A small-molecule ligand and the protein it binds are described below.
Small molecule (SMILES): Cc1cc(CCCCCOc2ccc(C3=NCCO3)cc2)on1

Sequence of chain 2.A:
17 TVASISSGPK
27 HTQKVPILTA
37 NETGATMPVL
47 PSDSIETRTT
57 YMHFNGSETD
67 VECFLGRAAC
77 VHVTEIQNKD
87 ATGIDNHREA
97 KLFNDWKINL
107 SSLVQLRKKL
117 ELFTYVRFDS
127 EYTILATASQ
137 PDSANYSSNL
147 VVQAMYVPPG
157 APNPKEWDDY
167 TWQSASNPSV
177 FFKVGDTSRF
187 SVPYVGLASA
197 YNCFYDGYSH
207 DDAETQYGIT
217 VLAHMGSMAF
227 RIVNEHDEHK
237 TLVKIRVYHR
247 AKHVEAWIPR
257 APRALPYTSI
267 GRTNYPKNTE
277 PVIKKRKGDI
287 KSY

Sequence of chain 2.C:
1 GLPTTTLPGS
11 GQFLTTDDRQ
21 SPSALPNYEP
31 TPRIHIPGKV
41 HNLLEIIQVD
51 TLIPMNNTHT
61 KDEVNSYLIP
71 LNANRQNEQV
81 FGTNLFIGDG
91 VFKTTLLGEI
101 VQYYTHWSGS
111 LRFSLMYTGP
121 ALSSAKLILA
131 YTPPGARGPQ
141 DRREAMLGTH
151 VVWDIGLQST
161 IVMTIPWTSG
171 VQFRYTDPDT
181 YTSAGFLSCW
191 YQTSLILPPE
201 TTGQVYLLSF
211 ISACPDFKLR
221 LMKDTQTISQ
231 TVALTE

Binding-site contacts:
Ligand atom C1B contacts residue TYR128 of chain 2.A at 3.6 Å (hydrophobic).
Ligand atom C6B contacts residue ILE104 of chain 2.A at 3.6 Å (hydrophobic).
Ligand atom C4C contacts residue VAL188 of chain 2.A at 3.7 Å (hydrophobic).
Ligand atom C5B contacts residue PHE186 of chain 2.A at 3.9 Å (hydrophobic).
Ligand atom C4 contacts residue LEU106 of chain 2.A at 3.5 Å (hydrophobic).
Ligand atom C5C contacts residue VAL188 of chain 2.A at 4.1 Å (hydrophobic).
Ligand atom C4A contacts residue PRO174 of chain 2.A at 3.1 Å (hydrophobic).
Ligand atom O1B contacts residue TYR128 of chain 2.A at 3.4 Å (h-bond).
Ligand atom C3C contacts residue TYR128 of chain 2.A at 3.4 Å (hydrophobic).
Ligand atom C2A contacts residue PHE186 of chain 2.A at 3.3 Å (hydrophobic).
Ligand atom N3A contacts residue ALA24 of chain 2.C at 3.8 Å.
Ligand atom C5A contacts residue PHE186 of chain 2.A at 3.5 Å (hydrophobic).
Ligand atom C5A contacts residue VAL176 of chain 2.A at 3.6 Å (hydrophobic).
Ligand atom C5A contacts residue ALA150 of chain 2.A at 4.0 Å (hydrophobic).
Ligand atom C2C contacts residue MET221 of chain 2.A at 4.0 Å (hydrophobic).
Ligand atom C1C contacts residue MET221 of chain 2.A at 4.0 Å (hydrophobic).
Ligand atom C2A contacts residue TYR152 of chain 2.A at 3.6 Å (hydrophobic).
Ligand atom C1C contacts residue TYR128 of chain 2.A at 3.9 Å (hydrophobic).
Ligand atom C3B contacts residue VAL188 of chain 2.A at 3.8 Å (hydrophobic).
Ligand atom N3A contacts residue PHE186 of chain 2.A at 4.0 Å.
Ligand atom N3A contacts residue TYR152 of chain 2.A at 3.5 Å.
Ligand atom C5B contacts residue MET224 of chain 2.A at 3.8 Å (hydrophobic).
Ligand atom C3B contacts residue TYR152 of chain 2.A at 3.7 Å (hydrophobic).
Ligand atom N3A contacts residue PRO174 of chain 2.A at 3.7 Å.
Ligand atom C1B contacts residue ILE104 of chain 2.A at 4.0 Å (hydrophobic).
Ligand atom C4C contacts residue VAL191 of chain 2.A at 3.0 Å (hydrophobic).
Ligand atom O1 contacts residue MET221 of chain 2.A at 2.5 Å (h-bond).
Ligand atom C4B contacts residue PHE186 of chain 2.A at 3.6 Å (hydrophobic).
Ligand atom O1A contacts residue PHE186 of chain 2.A at 3.0 Å.
Ligand atom O1B contacts residue ILE104 of chain 2.A at 3.9 Å.
Ligand atom C5B contacts residue TYR128 of chain 2.A at 4.0 Å (hydrophobic).
Ligand atom C5 contacts residue MET221 of chain 2.A at 3.6 Å (hydrophobic).
Ligand atom C2B contacts residue VAL188 of chain 2.A at 3.5 Å (hydrophobic).
Ligand atom C4B contacts residue TYR152 of chain 2.A at 3.8 Å (hydrophobic).
Ligand atom C1B contacts residue VAL188 of chain 2.A at 3.8 Å (hydrophobic).
Ligand atom C2C contacts residue TYR197 of chain 2.A at 3.7 Å (hydrophobic).
Ligand atom C1C contacts residue LEU106 of chain 2.A at 4.0 Å (hydrophobic).
Ligand atom N2 contacts residue MET221 of chain 2.A at 3.4 Å (h-bond).
Ligand atom C6B contacts residue TYR128 of chain 2.A at 3.3 Å (hydrophobic).
Ligand atom C5C contacts residue VAL191 of chain 2.A at 3.8 Å (hydrophobic).